This small molecule binds to this protein.
Small molecule (SMILES): Cc1ccccc1NC(=O)[C@H](C1CCCCC1)n1c(-c2ccc(Cl)cc2)nc2cc(F)c(F)cc21

Sequence of chain 1.C:
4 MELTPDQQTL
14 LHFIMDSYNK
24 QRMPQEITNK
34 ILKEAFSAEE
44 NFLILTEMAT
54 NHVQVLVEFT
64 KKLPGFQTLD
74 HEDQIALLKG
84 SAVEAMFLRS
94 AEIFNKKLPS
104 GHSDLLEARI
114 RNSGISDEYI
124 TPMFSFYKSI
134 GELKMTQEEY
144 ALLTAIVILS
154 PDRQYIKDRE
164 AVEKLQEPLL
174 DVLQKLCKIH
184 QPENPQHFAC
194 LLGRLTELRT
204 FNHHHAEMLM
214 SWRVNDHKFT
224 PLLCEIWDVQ

Binding-site contacts:
Ligand atom C26 contacts residue ILE96 of chain 1.C at 3.6 Å (hydrophobic).
Ligand atom C2 contacts residue TYR130 of chain 1.C at 3.6 Å (hydrophobic).
Ligand atom O15 contacts residue MET51 of chain 1.C at 3.6 Å.
Ligand atom C2 contacts residue SER93 of chain 1.C at 3.7 Å.
Ligand atom C13 contacts residue SER93 of chain 1.C at 3.8 Å.
Ligand atom C24 contacts residue PHE90 of chain 1.C at 3.7 Å (hydrophobic).
Ligand atom C14 contacts residue SER93 of chain 1.C at 3.4 Å.
Ligand atom C24 contacts residue LEU48 of chain 1.C at 3.8 Å (hydrophobic).
Ligand atom C32 contacts residue MET51 of chain 1.C at 3.7 Å (hydrophobic).
Ligand atom C18 contacts residue MET89 of chain 1.C at 3.7 Å (hydrophobic).
Ligand atom C13 contacts residue ILE113 of chain 1.C at 3.5 Å (hydrophobic).
Ligand atom C26 contacts residue SER93 of chain 1.C at 3.7 Å.
Ligand atom C28 contacts residue HIS55 of chain 1.C at 3.7 Å.
Ligand atom F20 contacts residue ILE34 of chain 1.C at 3.7 Å.
Ligand atom C31 contacts residue ILE96 of chain 1.C at 3.4 Å (hydrophobic).
Ligand atom C24 contacts residue MET89 of chain 1.C at 3.5 Å (hydrophobic).
Ligand atom C5 contacts residue TYR130 of chain 1.C at 3.8 Å (hydrophobic).
Ligand atom C10 contacts residue ILE113 of chain 1.C at 3.6 Å (hydrophobic).
Ligand atom C34 contacts residue ASN44 of chain 1.C at 3.6 Å.
Ligand atom N9 contacts residue SER93 of chain 1.C at 3.1 Å (h-bond).
Ligand atom F21 contacts residue LEU109 of chain 1.C at 3.5 Å.
Ligand atom C10 contacts residue TYR130 of chain 1.C at 3.6 Å (hydrophobic).
Ligand atom F20 contacts residue ILE96 of chain 1.C at 3.3 Å.
Ligand atom O15 contacts residue ILE30 of chain 1.C at 3.1 Å.
Ligand atom C18 contacts residue SER93 of chain 1.C at 3.8 Å.
Ligand atom C28 contacts residue MET51 of chain 1.C at 3.7 Å (hydrophobic).
Ligand atom C27 contacts residue MET89 of chain 1.C at 3.4 Å (hydrophobic).
Ligand atom C35 contacts residue SER116 of chain 1.C at 3.7 Å.
Ligand atom C5 contacts residue SER93 of chain 1.C at 3.7 Å.
Ligand atom N3 contacts residue TYR130 of chain 1.C at 2.8 Å (h-bond).
Ligand atom C19 contacts residue MET126 of chain 1.C at 3.2 Å (hydrophobic).
Ligand atom C23 contacts residue MET126 of chain 1.C at 3.5 Å (hydrophobic).
Ligand atom C26 contacts residue MET51 of chain 1.C at 3.7 Å (hydrophobic).
Ligand atom C31 contacts residue MET51 of chain 1.C at 3.5 Å (hydrophobic).
Ligand atom F21 contacts residue SER93 of chain 1.C at 3.8 Å.
Ligand atom N3 contacts residue SER93 of chain 1.C at 3.5 Å.
Ligand atom C10 contacts residue SER93 of chain 1.C at 3.5 Å.
Ligand atom F20 contacts residue THR31 of chain 1.C at 3.5 Å.
Ligand atom C16 contacts residue MET89 of chain 1.C at 3.8 Å (hydrophobic).
Ligand atom F21 contacts residue PHE97 of chain 1.C at 3.3 Å.